A protein and the small-molecule ligand that binds it are described below.
Small molecule (SMILES): CN1CCN(CCOc2cc(OC3CCOCC3)c3c(Nc4c(Cl)ccc5c4OCO5)ncnc3c2)CC1

Sequence of chain 1.A:
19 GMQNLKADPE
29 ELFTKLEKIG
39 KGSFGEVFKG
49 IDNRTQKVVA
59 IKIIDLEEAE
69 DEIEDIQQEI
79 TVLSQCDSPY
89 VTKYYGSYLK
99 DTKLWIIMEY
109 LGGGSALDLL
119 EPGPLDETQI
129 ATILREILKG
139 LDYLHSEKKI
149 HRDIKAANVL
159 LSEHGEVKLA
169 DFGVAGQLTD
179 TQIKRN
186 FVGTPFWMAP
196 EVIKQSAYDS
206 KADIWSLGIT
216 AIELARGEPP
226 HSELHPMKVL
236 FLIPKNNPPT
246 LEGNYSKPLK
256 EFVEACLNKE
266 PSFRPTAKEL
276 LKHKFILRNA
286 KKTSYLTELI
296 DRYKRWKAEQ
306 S

Binding-site contacts:
Ligand atom C7 contacts residue LEU109 of chain 1.A at 4.0 Å (hydrophobic).
Ligand atom C1 contacts residue TYR298 of chain 1.A at 4.0 Å (hydrophobic).
Ligand atom C33 contacts residue LEU109 of chain 1.A at 3.7 Å (hydrophobic).
Ligand atom C9 contacts residue ILE37 of chain 1.A at 3.6 Å (hydrophobic).
Ligand atom C33 contacts residue LEU158 of chain 1.A at 3.9 Å (hydrophobic).
Ligand atom O24 contacts residue ALA58 of chain 1.A at 3.5 Å.
Ligand atom C28 contacts residue MET106 of chain 1.A at 4.0 Å (hydrophobic).
Ligand atom C6 contacts residue TYR108 of chain 1.A at 3.5 Å (hydrophobic).
Ligand atom N32 contacts residue ALA58 of chain 1.A at 3.7 Å.
Ligand atom C28 contacts residue LYS60 of chain 1.A at 3.8 Å.
Ligand atom O12 contacts residue VAL45 of chain 1.A at 3.8 Å.
Ligand atom C36 contacts residue LEU109 of chain 1.A at 3.2 Å (hydrophobic).
Ligand atom O26 contacts residue ILE104 of chain 1.A at 3.6 Å.
Ligand atom C15 contacts residue LYS39 of chain 1.A at 3.7 Å.
Ligand atom C10 contacts residue ILE37 of chain 1.A at 3.6 Å (hydrophobic).
Ligand atom C33 contacts residue ALA58 of chain 1.A at 3.6 Å (hydrophobic).
Ligand atom C35 contacts residue LEU109 of chain 1.A at 3.9 Å (hydrophobic).
Ligand atom C27 contacts residue LYS60 of chain 1.A at 4.0 Å.
Ligand atom C28 contacts residue GLU77 of chain 1.A at 3.6 Å.
Ligand atom C3 contacts residue TYR298 of chain 1.A at 3.8 Å (hydrophobic).
Ligand atom C20 contacts residue LEU158 of chain 1.A at 3.9 Å (hydrophobic).
Ligand atom C14 contacts residue LYS39 of chain 1.A at 3.6 Å.
Ligand atom O26 contacts residue LYS60 of chain 1.A at 3.3 Å.
Ligand atom C33 contacts residue GLU107 of chain 1.A at 3.1 Å.
Ligand atom C25 contacts residue MET106 of chain 1.A at 3.7 Å (hydrophobic).
Ligand atom N34 contacts residue TYR108 of chain 1.A at 3.8 Å.
Ligand atom C27 contacts residue MET106 of chain 1.A at 3.9 Å (hydrophobic).
Ligand atom O8 contacts residue ILE37 of chain 1.A at 4.0 Å.
Ligand atom N34 contacts residue LEU109 of chain 1.A at 3.0 Å (h-bond).
Ligand atom C25 contacts residue ALA58 of chain 1.A at 3.2 Å (hydrophobic).
Ligand atom O26 contacts residue MET106 of chain 1.A at 3.6 Å.
Ligand atom C25 contacts residue ILE59 of chain 1.A at 4.0 Å (hydrophobic).
Ligand atom N34 contacts residue GLU107 of chain 1.A at 3.8 Å.
Ligand atom N34 contacts residue ALA58 of chain 1.A at 3.8 Å.
Ligand atom C25 contacts residue ILE104 of chain 1.A at 3.5 Å (hydrophobic).
Ligand atom C25 contacts residue LYS60 of chain 1.A at 3.5 Å.
Ligand atom O24 contacts residue VAL45 of chain 1.A at 3.5 Å.
Ligand atom N32 contacts residue LEU158 of chain 1.A at 3.8 Å.
Ligand atom C4 contacts residue GLY110 of chain 1.A at 3.3 Å.
Ligand atom C36 contacts residue TYR108 of chain 1.A at 3.8 Å (hydrophobic).